Sequence of chain 25.B:
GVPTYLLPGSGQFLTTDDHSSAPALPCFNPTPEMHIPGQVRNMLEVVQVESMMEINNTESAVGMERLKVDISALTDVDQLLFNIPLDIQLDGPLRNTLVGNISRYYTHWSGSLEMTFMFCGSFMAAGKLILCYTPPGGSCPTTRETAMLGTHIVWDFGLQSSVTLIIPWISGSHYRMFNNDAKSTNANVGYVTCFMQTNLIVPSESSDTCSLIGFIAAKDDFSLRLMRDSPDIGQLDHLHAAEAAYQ

Sequence of chain 21.B:
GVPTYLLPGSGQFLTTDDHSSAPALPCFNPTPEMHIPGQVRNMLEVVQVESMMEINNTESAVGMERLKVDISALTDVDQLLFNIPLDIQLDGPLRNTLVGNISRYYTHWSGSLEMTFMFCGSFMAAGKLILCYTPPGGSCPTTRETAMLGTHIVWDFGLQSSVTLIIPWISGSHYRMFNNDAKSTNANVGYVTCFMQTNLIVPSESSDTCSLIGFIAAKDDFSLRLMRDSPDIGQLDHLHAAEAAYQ

Binding-site contacts:
Ligand atom CM6 contacts residue ILE184 of chain 25.A at 3.5 Å (hydrophobic).
Ligand atom F1 contacts residue SER170 of chain 25.A at 3.7 Å.
Ligand atom CM2 contacts residue TRP93 of chain 25.A at 3.9 Å (hydrophobic).
Ligand atom N3A contacts residue ILE182 of chain 25.A at 3.0 Å.
Ligand atom C3A contacts residue ILE182 of chain 25.A at 3.2 Å (hydrophobic).
Ligand atom N3A contacts residue PHE147 of chain 25.A at 3.6 Å.
Ligand atom CM6 contacts residue ILE217 of chain 25.A at 3.4 Å (hydrophobic).
Ligand atom O1B contacts residue ILE95 of chain 25.A at 3.0 Å.
Ligand atom O1A contacts residue ALA145 of chain 25.A at 3.8 Å.
Ligand atom N3A contacts residue ILE184 of chain 25.A at 3.9 Å.
Ligand atom CM4 contacts residue ALA169 of chain 25.A at 3.5 Å (hydrophobic).
Ligand atom F2 contacts residue PHE147 of chain 25.A at 3.2 Å.
Ligand atom F2 contacts residue SER170 of chain 25.A at 3.5 Å.
Ligand atom C2B contacts residue ILE119 of chain 25.A at 3.5 Å (hydrophobic).
Ligand atom C6B contacts residue ILE95 of chain 25.A at 3.6 Å (hydrophobic).
Ligand atom CM6 contacts residue MET187 of chain 25.A at 3.8 Å (hydrophobic).
Ligand atom O1 contacts residue ILE217 of chain 25.A at 3.3 Å.
Ligand atom F2 contacts residue ALA145 of chain 25.A at 3.0 Å.
Ligand atom C1B contacts residue ILE95 of chain 25.A at 3.5 Å (hydrophobic).
Ligand atom F3 contacts residue ILE182 of chain 25.A at 3.2 Å.
Ligand atom CM3 contacts residue THR97 of chain 25.A at 3.9 Å.
Ligand atom C4 contacts residue PHE115 of chain 25.A at 3.3 Å (hydrophobic).
Ligand atom C2A contacts residue LEU220 of chain 25.A at 3.8 Å (hydrophobic).
Ligand atom F3 contacts residue LEU14 of chain 21.B at 3.9 Å.
Ligand atom F3 contacts residue ALA169 of chain 25.A at 3.7 Å.
Ligand atom C2A contacts residue ILE182 of chain 25.A at 3.6 Å (hydrophobic).
Ligand atom C3B contacts residue ILE119 of chain 25.A at 3.5 Å (hydrophobic).
Ligand atom CM4 contacts residue ILE182 of chain 25.A at 3.6 Å (hydrophobic).
Ligand atom F3 contacts residue ALA24 of chain 25.B at 3.9 Å.
Ligand atom F2 contacts residue ALA169 of chain 25.A at 2.2 Å.
Ligand atom C5B contacts residue ILE184 of chain 25.A at 3.4 Å (hydrophobic).
Ligand atom F1 contacts residue VAL171 of chain 25.A at 3.0 Å.
Ligand atom F1 contacts residue ALA145 of chain 25.A at 3.0 Å.
Ligand atom O1A contacts residue LEU220 of chain 25.A at 3.4 Å.
Ligand atom CM2 contacts residue ILE119 of chain 25.A at 3.5 Å (hydrophobic).
Ligand atom F2 contacts residue MET146 of chain 25.A at 3.7 Å.
Ligand atom C6B contacts residue ILE184 of chain 25.A at 3.7 Å (hydrophobic).
Ligand atom O1A contacts residue ILE182 of chain 25.A at 3.9 Å.
Ligand atom CM4 contacts residue ALA145 of chain 25.A at 3.5 Å (hydrophobic).
Ligand atom N1A contacts residue LEU220 of chain 25.A at 3.0 Å.

A small-molecule ligand and the protein it binds are described below.
Small molecule (SMILES): Cc1cc(CCCOc2c(C)cc(-c3noc(C(F)(F)F)n3)cc2C)on1

Sequence of chain 25.A:
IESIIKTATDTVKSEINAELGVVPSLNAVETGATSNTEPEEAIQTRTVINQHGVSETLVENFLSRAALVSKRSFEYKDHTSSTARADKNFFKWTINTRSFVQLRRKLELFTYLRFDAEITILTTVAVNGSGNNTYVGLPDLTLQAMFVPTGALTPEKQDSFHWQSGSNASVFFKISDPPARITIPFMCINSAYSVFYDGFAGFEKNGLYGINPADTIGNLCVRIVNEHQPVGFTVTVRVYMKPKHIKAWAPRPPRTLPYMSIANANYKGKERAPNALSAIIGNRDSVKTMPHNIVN